The small molecule below binds the protein below.
Small molecule (SMILES): NNc1nncc2ccccc12

Sequence of chain 1.A:
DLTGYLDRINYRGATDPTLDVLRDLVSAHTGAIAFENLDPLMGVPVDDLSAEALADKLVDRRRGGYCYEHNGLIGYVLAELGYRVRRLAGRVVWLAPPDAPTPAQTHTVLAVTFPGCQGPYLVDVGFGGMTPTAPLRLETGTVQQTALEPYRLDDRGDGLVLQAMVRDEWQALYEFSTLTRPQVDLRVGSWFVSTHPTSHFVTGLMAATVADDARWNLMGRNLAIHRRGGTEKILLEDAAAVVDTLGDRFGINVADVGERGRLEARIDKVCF

Binding-site contacts:
Ligand atom N12 contacts residue PHE38 of chain 1.A at 4.2 Å.
Ligand atom C8 contacts residue PHE38 of chain 1.A at 4.0 Å (hydrophobic).
Ligand atom N3 contacts residue PHE204 of chain 1.A at 3.7 Å.
Ligand atom N12 contacts residue PHE204 of chain 1.A at 3.8 Å.
Ligand atom C1 contacts residue PHE204 of chain 1.A at 3.6 Å (hydrophobic).
Ligand atom C4 contacts residue VAL95 of chain 1.A at 3.6 Å (hydrophobic).
Ligand atom C10 contacts residue PHE204 of chain 1.A at 4.1 Å (hydrophobic).
Ligand atom C9 contacts residue PHE130 of chain 1.A at 3.9 Å (hydrophobic).
Ligand atom C1 contacts residue THR109 of chain 1.A at 3.8 Å.
Ligand atom C1 contacts residue CYS70 of chain 1.A at 4.0 Å (hydrophobic).
Ligand atom C9 contacts residue GLY131 of chain 1.A at 3.6 Å.
Ligand atom C10 contacts residue PHE130 of chain 1.A at 4.1 Å (hydrophobic).
Ligand atom N3 contacts residue VAL95 of chain 1.A at 3.6 Å.
Ligand atom N11 contacts residue THR109 of chain 1.A at 3.5 Å (h-bond).
Ligand atom N2 contacts residue VAL196 of chain 1.A at 4.4 Å.
Ligand atom C5 contacts residue PHE204 of chain 1.A at 3.6 Å (hydrophobic).
Ligand atom C9 contacts residue PHE204 of chain 1.A at 4.4 Å (hydrophobic).
Ligand atom C10 contacts residue VAL95 of chain 1.A at 4.2 Å (hydrophobic).
Ligand atom C7 contacts residue PHE204 of chain 1.A at 3.7 Å (hydrophobic).
Ligand atom N2 contacts residue THR109 of chain 1.A at 3.3 Å (h-bond).
Ligand atom C5 contacts residue VAL95 of chain 1.A at 4.0 Å (hydrophobic).
Ligand atom C6 contacts residue PHE204 of chain 1.A at 3.4 Å (hydrophobic).
Ligand atom N11 contacts residue PHE204 of chain 1.A at 4.2 Å.
Ligand atom C8 contacts residue GLY131 of chain 1.A at 3.4 Å.
Ligand atom C8 contacts residue PHE130 of chain 1.A at 3.8 Å (hydrophobic).
Ligand atom N12 contacts residue THR109 of chain 1.A at 4.3 Å.
Ligand atom N12 contacts residue TYR69 of chain 1.A at 3.5 Å.
Ligand atom C8 contacts residue PHE204 of chain 1.A at 4.2 Å (hydrophobic).
Ligand atom N3 contacts residue THR109 of chain 1.A at 3.4 Å (h-bond).
Ligand atom C5 contacts residue PHE130 of chain 1.A at 4.3 Å (hydrophobic).
Ligand atom N11 contacts residue CYS70 of chain 1.A at 2.8 Å (h-bond).
Ligand atom N11 contacts residue HIS110 of chain 1.A at 4.0 Å.
Ligand atom C7 contacts residue GLY129 of chain 1.A at 4.0 Å.
Ligand atom C7 contacts residue PHE130 of chain 1.A at 4.0 Å (hydrophobic).
Ligand atom N2 contacts residue VAL95 of chain 1.A at 4.1 Å.
Ligand atom N12 contacts residue CYS70 of chain 1.A at 3.0 Å (h-bond).
Ligand atom C4 contacts residue PHE204 of chain 1.A at 3.9 Å (hydrophobic).
Ligand atom C7 contacts residue GLY131 of chain 1.A at 4.0 Å.
Ligand atom N2 contacts residue PHE204 of chain 1.A at 3.5 Å.
Ligand atom C7 contacts residue PHE38 of chain 1.A at 3.9 Å (hydrophobic).